A protein and the small-molecule ligand that binds it are described below.
Small molecule (SMILES): CC(=O)N[C@H]1[C@H](O[C@H]2[C@H](O)[C@@H](NC(C)=O)CO[C@@H]2CO)O[C@H](CO)[C@@H](O[C@@H]2O[C@H](CO)[C@@H](O)[C@H](O)[C@@H]2O)[C@@H]1O

Binding-site contacts:
Ligand atom C1 contacts residue GLU181 of chain 1.D at 3.3 Å.
Ligand atom C1 contacts residue SER415 of chain 1.D at 3.7 Å.
Ligand atom C4 contacts residue ASN232 of chain 1.D at 4.2 Å.
Ligand atom C2 contacts residue SER415 of chain 1.D at 4.2 Å.
Ligand atom C5 contacts residue ASN232 of chain 1.D at 3.6 Å.
Ligand atom C5 contacts residue GLU181 of chain 1.D at 3.3 Å.
Ligand atom O6 contacts residue NAG1 of chain 1.W at 3.9 Å.
Ligand atom C2 contacts residue ASN232 of chain 1.D at 2.5 Å.
Ligand atom O7 contacts residue ASN346 of chain 1.D at 4.0 Å.
Ligand atom C8 contacts residue PHE345 of chain 1.D at 4.0 Å (hydrophobic).
Ligand atom C3 contacts residue ASN232 of chain 1.D at 3.8 Å.
Ligand atom C8 contacts residue LEU231 of chain 1.D at 3.8 Å (hydrophobic).
Ligand atom C7 contacts residue ASN232 of chain 1.D at 3.8 Å.
Ligand atom C3 contacts residue GLU181 of chain 1.D at 3.8 Å.
Ligand atom C1 contacts residue ASN232 of chain 1.D at 1.4 Å.
Ligand atom O3 contacts residue CYS413 of chain 1.D at 4.2 Å.
Ligand atom O6 contacts residue CYS413 of chain 1.D at 3.6 Å.
Ligand atom C6 contacts residue GLY348 of chain 1.D at 3.7 Å.
Ligand atom O7 contacts residue ASN232 of chain 1.D at 4.2 Å.
Ligand atom N2 contacts residue ASN232 of chain 1.D at 2.9 Å (h-bond).
Ligand atom C2 contacts residue GLU181 of chain 1.D at 4.0 Å.
Ligand atom C6 contacts residue GLU181 of chain 1.D at 4.0 Å.
Ligand atom O7 contacts residue VAL414 of chain 1.D at 4.0 Å.
Ligand atom O7 contacts residue PRO182 of chain 1.D at 3.5 Å.
Ligand atom C7 contacts residue ASN346 of chain 1.D at 4.2 Å.
Ligand atom C8 contacts residue ASN346 of chain 1.D at 3.8 Å.
Ligand atom O5 contacts residue GLU181 of chain 1.D at 3.6 Å (salt-bridge).
Ligand atom C5 contacts residue NAG1 of chain 1.W at 3.8 Å.
Ligand atom O5 contacts residue ASN232 of chain 1.D at 2.3 Å (h-bond).
Ligand atom C3 contacts residue VAL414 of chain 1.D at 3.9 Å (hydrophobic).
Ligand atom C5 contacts residue VAL414 of chain 1.D at 3.8 Å (hydrophobic).
Ligand atom O6 contacts residue GLY348 of chain 1.D at 3.3 Å (h-bond).
Ligand atom O4 contacts residue VAL414 of chain 1.D at 3.8 Å.
Ligand atom C8 contacts residue VAL224 of chain 1.D at 3.7 Å (hydrophobic).
Ligand atom O4 contacts residue GLU181 of chain 1.D at 3.8 Å.
Ligand atom O5 contacts residue NAG1 of chain 1.W at 3.7 Å.
Ligand atom C4 contacts residue VAL414 of chain 1.D at 4.0 Å (hydrophobic).
Ligand atom C6 contacts residue NAG1 of chain 1.W at 3.9 Å.
Ligand atom N2 contacts residue SER415 of chain 1.D at 3.5 Å (h-bond).
Ligand atom C4 contacts residue GLU181 of chain 1.D at 4.0 Å.

Sequence of chain 1.D:
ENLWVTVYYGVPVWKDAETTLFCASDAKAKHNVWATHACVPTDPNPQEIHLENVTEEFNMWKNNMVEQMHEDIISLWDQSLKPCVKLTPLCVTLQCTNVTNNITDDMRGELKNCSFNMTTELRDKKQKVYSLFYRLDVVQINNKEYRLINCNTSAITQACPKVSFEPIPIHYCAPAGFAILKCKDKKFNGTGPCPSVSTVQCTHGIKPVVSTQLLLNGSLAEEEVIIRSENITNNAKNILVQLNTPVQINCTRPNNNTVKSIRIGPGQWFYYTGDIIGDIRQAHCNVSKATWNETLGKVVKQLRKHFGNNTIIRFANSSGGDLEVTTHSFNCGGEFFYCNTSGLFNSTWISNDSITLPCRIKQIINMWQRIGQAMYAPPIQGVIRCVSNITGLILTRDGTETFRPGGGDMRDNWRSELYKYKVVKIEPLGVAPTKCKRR